Sequence of chain 1.B:
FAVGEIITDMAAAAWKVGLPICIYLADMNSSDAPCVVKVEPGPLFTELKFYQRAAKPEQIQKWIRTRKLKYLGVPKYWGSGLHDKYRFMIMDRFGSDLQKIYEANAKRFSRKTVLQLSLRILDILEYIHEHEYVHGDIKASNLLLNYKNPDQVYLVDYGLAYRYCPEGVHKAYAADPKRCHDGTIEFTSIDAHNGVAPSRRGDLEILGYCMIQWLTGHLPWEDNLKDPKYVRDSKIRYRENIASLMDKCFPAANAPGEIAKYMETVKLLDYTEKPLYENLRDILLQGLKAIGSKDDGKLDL

Binding-site contacts:
Ligand atom N2 contacts residue VAL69 of chain 1.B at 3.6 Å.
Ligand atom N3 contacts residue LEU184 of chain 1.B at 3.7 Å.
Ligand atom C2 contacts residue VAL69 of chain 1.B at 4.0 Å (hydrophobic).
Ligand atom C1 contacts residue PHE134 of chain 1.B at 3.9 Å (hydrophobic).
Ligand atom C11 contacts residue ASP132 of chain 1.B at 3.3 Å.
Ligand atom O2 contacts residue VAL196 of chain 1.B at 3.8 Å.
Ligand atom N1 contacts residue ASP132 of chain 1.B at 3.1 Å (salt-bridge).
Ligand atom C4 contacts residue PHE134 of chain 1.B at 4.0 Å (hydrophobic).
Ligand atom C2 contacts residue PHE134 of chain 1.B at 3.8 Å (hydrophobic).
Ligand atom C13 contacts residue LYS71 of chain 1.B at 3.5 Å.
Ligand atom C11 contacts residue PHE134 of chain 1.B at 3.5 Å (hydrophobic).
Ligand atom O2 contacts residue GLU83 of chain 1.B at 3.7 Å.
Ligand atom F2 contacts residue MET131 of chain 1.B at 3.4 Å.
Ligand atom N2 contacts residue ASP132 of chain 1.B at 4.1 Å.
Ligand atom C8 contacts residue PHE134 of chain 1.B at 3.6 Å (hydrophobic).
Ligand atom C14 contacts residue LYS71 of chain 1.B at 3.7 Å.
Ligand atom F2 contacts residue TYR87 of chain 1.B at 3.8 Å.
Ligand atom N5 contacts residue LEU184 of chain 1.B at 4.1 Å.
Ligand atom C1 contacts residue ASP132 of chain 1.B at 3.7 Å.
Ligand atom C13 contacts residue VAL196 of chain 1.B at 3.9 Å (hydrophobic).
Ligand atom N4 contacts residue ILE43 of chain 1.B at 4.0 Å.
Ligand atom C12 contacts residue MET131 of chain 1.B at 3.9 Å (hydrophobic).
Ligand atom C11 contacts residue MET131 of chain 1.B at 3.9 Å (hydrophobic).
Ligand atom F1 contacts residue LYS71 of chain 1.B at 3.2 Å.
Ligand atom C4 contacts residue ILE43 of chain 1.B at 4.0 Å (hydrophobic).
Ligand atom O2 contacts residue ASP197 of chain 1.B at 3.7 Å.
Ligand atom N2 contacts residue PHE134 of chain 1.B at 2.9 Å (h-bond).
Ligand atom C2 contacts residue LEU184 of chain 1.B at 4.1 Å (hydrophobic).
Ligand atom C10 contacts residue ILE43 of chain 1.B at 3.6 Å (hydrophobic).
Ligand atom C1 contacts residue VAL69 of chain 1.B at 3.8 Å (hydrophobic).
Ligand atom C5 contacts residue LEU184 of chain 1.B at 3.8 Å (hydrophobic).
Ligand atom N2 contacts residue ARG133 of chain 1.B at 3.6 Å.
Ligand atom C3 contacts residue PHE134 of chain 1.B at 3.1 Å (hydrophobic).
Ligand atom F1 contacts residue ILE51 of chain 1.B at 3.9 Å.
Ligand atom C3 contacts residue ARG133 of chain 1.B at 4.0 Å.
Ligand atom C9 contacts residue LEU184 of chain 1.B at 4.0 Å (hydrophobic).
Ligand atom F2 contacts residue PRO111 of chain 1.B at 3.5 Å.
Ligand atom N1 contacts residue VAL69 of chain 1.B at 3.5 Å.
Ligand atom N1 contacts residue PHE134 of chain 1.B at 3.6 Å.
Ligand atom O2 contacts residue LYS71 of chain 1.B at 2.6 Å (salt-bridge).

The small molecule below binds the protein below.
Small molecule (SMILES): C[C@H]1C(=O)N(C)c2cnc(Nc3cc(F)c(O)c(F)c3)nc2N1C